A protein and the small-molecule ligand that binds it are described below.
Small molecule (SMILES): CC(=O)N[C@H]1/C(=N/OC(=O)Nc2ccccc2)O[C@H](CO)[C@@H](O)[C@@H]1O

Sequence of chain 1.A:
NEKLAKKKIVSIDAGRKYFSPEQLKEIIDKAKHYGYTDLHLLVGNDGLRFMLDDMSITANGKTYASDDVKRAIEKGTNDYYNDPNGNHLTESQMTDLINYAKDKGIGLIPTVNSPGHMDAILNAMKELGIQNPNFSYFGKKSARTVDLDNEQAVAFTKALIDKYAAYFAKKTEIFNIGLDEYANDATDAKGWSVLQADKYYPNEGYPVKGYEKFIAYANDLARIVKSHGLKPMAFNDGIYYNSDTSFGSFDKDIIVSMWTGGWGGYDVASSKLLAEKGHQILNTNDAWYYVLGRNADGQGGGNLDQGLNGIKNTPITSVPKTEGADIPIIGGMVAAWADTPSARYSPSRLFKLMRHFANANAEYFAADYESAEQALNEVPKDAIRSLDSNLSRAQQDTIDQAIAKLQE

Binding-site contacts:
Ligand atom CAH contacts residue PHE235 of chain 1.A at 3.7 Å (hydrophobic).
Ligand atom CAA contacts residue GLU181 of chain 1.A at 3.6 Å.
Ligand atom CAE contacts residue TYR289 of chain 1.A at 3.8 Å (hydrophobic).
Ligand atom OAJ contacts residue ARG16 of chain 1.A at 2.8 Å (salt-bridge).
Ligand atom OAN contacts residue TRP259 of chain 1.A at 3.7 Å.
Ligand atom CAT contacts residue EDO1 of chain 1.D at 2.9 Å.
Ligand atom NAY contacts residue GLU181 of chain 1.A at 2.8 Å (salt-bridge).
Ligand atom CAS contacts residue EDO1 of chain 1.D at 3.6 Å.
Ligand atom CAF contacts residue TRP337 of chain 1.A at 3.6 Å (hydrophobic).
Ligand atom OAK contacts residue ASP339 of chain 1.A at 2.7 Å (salt-bridge).
Ligand atom OAQ contacts residue GLU181 of chain 1.A at 3.7 Å.
Ligand atom CAF contacts residue VAL291 of chain 1.A at 3.7 Å (hydrophobic).
Ligand atom CAE contacts residue TRP337 of chain 1.A at 3.7 Å (hydrophobic).
Ligand atom CAG contacts residue TYR289 of chain 1.A at 3.6 Å (hydrophobic).
Ligand atom NAI contacts residue ASP180 of chain 1.A at 2.8 Å (salt-bridge).
Ligand atom CAU contacts residue ASP286 of chain 1.A at 3.2 Å.
Ligand atom CAT contacts residue ASP286 of chain 1.A at 3.1 Å.
Ligand atom CAP contacts residue GLU181 of chain 1.A at 3.8 Å.
Ligand atom NAI contacts residue GLU181 of chain 1.A at 3.5 Å (salt-bridge).
Ligand atom CAB contacts residue GLU181 of chain 1.A at 3.3 Å.
Ligand atom OAN contacts residue TRP337 of chain 1.A at 3.5 Å.
Ligand atom OAR contacts residue TRP259 of chain 1.A at 3.7 Å.
Ligand atom OAK contacts residue ARG16 of chain 1.A at 2.7 Å (salt-bridge).
Ligand atom CAD contacts residue ARG16 of chain 1.A at 3.8 Å.
Ligand atom CAH contacts residue TRP259 of chain 1.A at 3.5 Å (hydrophobic).
Ligand atom OAQ contacts residue TRP259 of chain 1.A at 3.2 Å.
Ligand atom OAN contacts residue TYR289 of chain 1.A at 2.7 Å (h-bond).
Ligand atom OAL contacts residue TYR289 of chain 1.A at 3.4 Å.
Ligand atom OAJ contacts residue HIS117 of chain 1.A at 3.6 Å.
Ligand atom CAP contacts residue TRP259 of chain 1.A at 3.7 Å (hydrophobic).
Ligand atom CAH contacts residue ASP180 of chain 1.A at 3.3 Å.
Ligand atom CAD contacts residue ASP339 of chain 1.A at 3.6 Å.
Ligand atom CAG contacts residue ASP180 of chain 1.A at 3.6 Å.
Ligand atom NAY contacts residue TRP259 of chain 1.A at 3.4 Å.
Ligand atom CAV contacts residue TYR289 of chain 1.A at 3.7 Å (hydrophobic).
Ligand atom CAU contacts residue EDO1 of chain 1.D at 3.4 Å.
Ligand atom CAF contacts residue ASP339 of chain 1.A at 3.4 Å.
Ligand atom OAM contacts residue ASP339 of chain 1.A at 2.6 Å (salt-bridge).
Ligand atom OAR contacts residue GLU181 of chain 1.A at 3.0 Å (salt-bridge).
Ligand atom OAK contacts residue TRP337 of chain 1.A at 3.3 Å.

Sequence of chain 2.A:
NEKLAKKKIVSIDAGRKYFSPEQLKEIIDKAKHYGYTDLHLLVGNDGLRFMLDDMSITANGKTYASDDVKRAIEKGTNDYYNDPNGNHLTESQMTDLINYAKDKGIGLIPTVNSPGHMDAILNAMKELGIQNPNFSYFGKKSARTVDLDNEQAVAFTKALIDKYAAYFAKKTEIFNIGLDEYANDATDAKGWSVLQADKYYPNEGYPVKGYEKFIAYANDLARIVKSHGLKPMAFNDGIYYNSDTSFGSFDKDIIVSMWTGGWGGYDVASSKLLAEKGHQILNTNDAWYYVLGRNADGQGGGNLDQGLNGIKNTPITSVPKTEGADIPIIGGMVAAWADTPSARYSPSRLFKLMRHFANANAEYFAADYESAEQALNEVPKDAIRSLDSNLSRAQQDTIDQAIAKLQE